Sequence of chain 1.B:
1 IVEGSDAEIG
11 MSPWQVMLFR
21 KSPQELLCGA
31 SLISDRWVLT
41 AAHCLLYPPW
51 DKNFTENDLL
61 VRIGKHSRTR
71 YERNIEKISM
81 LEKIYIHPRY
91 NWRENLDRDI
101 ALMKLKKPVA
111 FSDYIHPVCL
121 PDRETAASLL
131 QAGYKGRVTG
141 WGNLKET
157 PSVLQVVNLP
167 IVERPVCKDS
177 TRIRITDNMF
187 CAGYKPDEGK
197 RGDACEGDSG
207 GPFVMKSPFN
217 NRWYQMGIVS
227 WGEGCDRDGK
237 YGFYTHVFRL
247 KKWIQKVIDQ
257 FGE

Binding-site contacts:
Ligand atom CE1 contacts residue TRP227 of chain 1.B at 3.5 Å (hydrophobic).
Ligand atom O contacts residue GLY228 of chain 1.B at 3.0 Å (h-bond).
Ligand atom C contacts residue SER205 of chain 1.B at 2.9 Å.
Ligand atom O contacts residue TRP50 of chain 1.B at 3.2 Å.
Ligand atom CZ contacts residue GLU94 of chain 1.B at 3.6 Å.
Ligand atom CB contacts residue SER205 of chain 1.B at 3.3 Å.
Ligand atom NE contacts residue GLY228 of chain 1.B at 3.8 Å.
Ligand atom CZ contacts residue ALA200 of chain 1.B at 3.2 Å (hydrophobic).
Ligand atom CE2 contacts residue GLU94 of chain 1.B at 3.6 Å.
Ligand atom O contacts residue GLY203 of chain 1.B at 2.8 Å (h-bond).
Ligand atom NH1 contacts residue GLY238 of chain 1.B at 3.5 Å.
Ligand atom NH1 contacts residue ASP199 of chain 1.B at 3.2 Å (salt-bridge).
Ligand atom CG contacts residue TRP50 of chain 1.B at 3.7 Å (hydrophobic).
Ligand atom O contacts residue TRP227 of chain 1.B at 3.1 Å.
Ligand atom NH2 contacts residue GLY230 of chain 1.B at 2.9 Å (h-bond).
Ligand atom CD1 contacts residue TRP227 of chain 1.B at 3.6 Å (hydrophobic).
Ligand atom CB contacts residue HIS43 of chain 1.B at 3.6 Å.
Ligand atom O contacts residue SER205 of chain 1.B at 3.4 Å.
Ligand atom N contacts residue SER205 of chain 1.B at 3.6 Å.
Ligand atom CB contacts residue CYS201 of chain 1.B at 3.6 Å (hydrophobic).
Ligand atom CA contacts residue SER205 of chain 1.B at 3.4 Å.
Ligand atom CA contacts residue GLY228 of chain 1.B at 3.3 Å.
Ligand atom CG contacts residue TYR47 of chain 1.B at 3.6 Å (hydrophobic).
Ligand atom N contacts residue SER226 of chain 1.B at 3.2 Å (h-bond).
Ligand atom C contacts residue GLY228 of chain 1.B at 3.6 Å.
Ligand atom C contacts residue HIS43 of chain 1.B at 3.2 Å.
Ligand atom NH2 contacts residue ASP199 of chain 1.B at 2.9 Å (salt-bridge).
Ligand atom NH2 contacts residue GLY228 of chain 1.B at 3.7 Å.
Ligand atom CZ contacts residue ASN95 of chain 1.B at 3.5 Å.
Ligand atom NE contacts residue ALA200 of chain 1.B at 3.7 Å.
Ligand atom N contacts residue GLY228 of chain 1.B at 3.6 Å (h-bond).
Ligand atom O contacts residue GLU202 of chain 1.B at 3.6 Å.
Ligand atom NH2 contacts residue ALA200 of chain 1.B at 3.4 Å (h-bond).
Ligand atom CD1 contacts residue ILE179 of chain 1.B at 3.7 Å (hydrophobic).
Ligand atom N contacts residue HIS43 of chain 1.B at 3.3 Å.
Ligand atom CD contacts residue TRP50 of chain 1.B at 3.6 Å (hydrophobic).
Ligand atom CG contacts residue GLU202 of chain 1.B at 3.8 Å.
Ligand atom CZ contacts residue LEU96 of chain 1.B at 3.7 Å (hydrophobic).
Ligand atom CZ contacts residue ASP199 of chain 1.B at 3.7 Å.
Ligand atom NH1 contacts residue ALA200 of chain 1.B at 3.2 Å (h-bond).

This protein binds this small molecule.
Small molecule (SMILES): NC(N)=NCCC[C@@H](C=O)NC(=O)[C@@H]1CCCN1C(=O)[C@@H](N)Cc1ccccc1